Sequence of chain 3.B:
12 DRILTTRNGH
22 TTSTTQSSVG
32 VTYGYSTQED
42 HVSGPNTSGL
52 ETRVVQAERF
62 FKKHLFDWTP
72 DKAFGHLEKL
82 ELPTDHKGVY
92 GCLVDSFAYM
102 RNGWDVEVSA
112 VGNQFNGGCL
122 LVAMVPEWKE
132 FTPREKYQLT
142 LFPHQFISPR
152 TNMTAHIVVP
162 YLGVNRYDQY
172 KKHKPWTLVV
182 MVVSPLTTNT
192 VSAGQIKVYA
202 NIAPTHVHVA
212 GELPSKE

This small molecule binds to this protein.
Small molecule (SMILES): CC(C)C[C@H](NC(=O)[C@H](C)NC(=O)CNC(=O)[C@@H](N)Cc1ccccc1)C(=O)N[C@@H](CC(C)C)C(=O)N[C@@H](C)C(=O)O

Binding-site contacts:
Ligand atom CD1 contacts residue TYR34 of chain 3.B at 3.0 Å (hydrophobic).
Ligand atom C contacts residue ARG18 of chain 3.B at 3.8 Å.
Ligand atom O contacts residue THR16 of chain 3.B at 3.1 Å (h-bond).
Ligand atom CD1 contacts residue ASP12 of chain 3.B at 3.8 Å.
Ligand atom CD2 contacts residue THR17 of chain 3.B at 3.7 Å.
Ligand atom CB contacts residue LEU15 of chain 3.B at 4.1 Å (hydrophobic).
Ligand atom C contacts residue THR16 of chain 3.B at 3.7 Å.
Ligand atom CB contacts residue THR17 of chain 3.B at 4.0 Å.
Ligand atom CG contacts residue ILE14 of chain 3.B at 4.2 Å (hydrophobic).
Ligand atom CG contacts residue THR16 of chain 3.B at 4.0 Å.
Ligand atom CD2 contacts residue VAL32 of chain 3.B at 3.9 Å (hydrophobic).
Ligand atom CD2 contacts residue HIS157 of chain 3.B at 3.7 Å.
Ligand atom O contacts residue LEU15 of chain 3.B at 3.5 Å.
Ligand atom CD1 contacts residue THR16 of chain 3.B at 3.1 Å.
Ligand atom CA contacts residue ILE14 of chain 3.B at 3.3 Å (hydrophobic).
Ligand atom N contacts residue THR16 of chain 3.B at 2.9 Å (h-bond).
Ligand atom O contacts residue ILE14 of chain 3.B at 3.5 Å (h-bond).
Ligand atom O contacts residue ARG18 of chain 3.B at 3.0 Å (salt-bridge).
Ligand atom N contacts residue ILE14 of chain 3.B at 3.0 Å (h-bond).
Ligand atom CE1 contacts residue ASP12 of chain 3.B at 3.5 Å.
Ligand atom C contacts residue ILE14 of chain 3.B at 4.2 Å (hydrophobic).
Ligand atom CA contacts residue ARG18 of chain 3.B at 3.8 Å.
Ligand atom C contacts residue ILE14 of chain 3.B at 3.4 Å (hydrophobic).
Ligand atom O contacts residue THR17 of chain 3.B at 3.8 Å.
Ligand atom C contacts residue THR16 of chain 3.B at 4.2 Å.
Ligand atom CB contacts residue ARG18 of chain 3.B at 4.2 Å.
Ligand atom CG contacts residue THR17 of chain 3.B at 4.3 Å.
Ligand atom O contacts residue ARG18 of chain 3.B at 3.6 Å (salt-bridge).
Ligand atom CA contacts residue THR16 of chain 3.B at 3.6 Å.
Ligand atom CD1 contacts residue ILE14 of chain 3.B at 3.6 Å (hydrophobic).
Ligand atom CA contacts residue ILE14 of chain 3.B at 4.0 Å (hydrophobic).
Ligand atom N contacts residue ILE14 of chain 3.B at 3.5 Å.
Ligand atom O contacts residue ILE14 of chain 3.B at 3.1 Å.
Ligand atom CA contacts residue ASP12 of chain 3.B at 3.7 Å.
Ligand atom CD2 contacts residue ASP106 of chain 3.B at 4.1 Å.
Ligand atom CB contacts residue ILE14 of chain 3.B at 4.1 Å (hydrophobic).
Ligand atom C contacts residue ILE14 of chain 3.B at 3.6 Å (hydrophobic).
Ligand atom C contacts residue ARG18 of chain 3.B at 4.1 Å.
Ligand atom N contacts residue ASP12 of chain 3.B at 4.1 Å.
Ligand atom CB contacts residue THR16 of chain 3.B at 4.2 Å.